Binding-site contacts:
Ligand atom C6 contacts residue MET61 of chain 1.A at 4.1 Å (hydrophobic).
Ligand atom O13 contacts residue SAH1 of chain 1.F at 3.2 Å (h-bond).
Ligand atom C13 contacts residue ALA164 of chain 1.A at 3.8 Å (hydrophobic).
Ligand atom N1A contacts residue ARG206 of chain 1.A at 3.8 Å.
Ligand atom C11 contacts residue ALA164 of chain 1.A at 3.9 Å (hydrophobic).
Ligand atom C9P contacts residue LYS21 of chain 1.A at 4.1 Å.
Ligand atom C13 contacts residue ASP163 of chain 1.A at 2.5 Å.
Ligand atom C3 contacts residue TRP193 of chain 1.A at 2.8 Å (hydrophobic).
Ligand atom O13 contacts residue ASP163 of chain 1.A at 3.4 Å (salt-bridge).
Ligand atom C5P contacts residue LYS21 of chain 1.A at 3.4 Å.
Ligand atom C13 contacts residue SAH1 of chain 1.F at 3.4 Å.
Ligand atom S1P contacts residue ASN194 of chain 1.A at 3.1 Å (h-bond).
Ligand atom O10 contacts residue ILE60 of chain 1.A at 3.1 Å.
Ligand atom O1A contacts residue ARG206 of chain 1.A at 3.8 Å.
Ligand atom O12 contacts residue ALA164 of chain 1.A at 3.2 Å (h-bond).
Ligand atom C5 contacts residue MET61 of chain 1.A at 4.1 Å (hydrophobic).
Ligand atom C7P contacts residue ILE60 of chain 1.A at 3.9 Å (hydrophobic).
Ligand atom CEP contacts residue ARG206 of chain 1.A at 4.1 Å.
Ligand atom C13 contacts residue LYS166 of chain 1.A at 3.8 Å.
Ligand atom C7 contacts residue TRP193 of chain 1.A at 3.4 Å (hydrophobic).
Ligand atom C2 contacts residue TRP193 of chain 1.A at 3.3 Å (hydrophobic).
Ligand atom O12 contacts residue LYS166 of chain 1.A at 3.9 Å.
Ligand atom OAP contacts residue LYS21 of chain 1.A at 2.9 Å.
Ligand atom O9P contacts residue LYS21 of chain 1.A at 3.6 Å.
Ligand atom O2A contacts residue PRO204 of chain 1.A at 4.0 Å.
Ligand atom C2P contacts residue ASN194 of chain 1.A at 2.9 Å.
Ligand atom O11 contacts residue TRP193 of chain 1.A at 3.3 Å.
Ligand atom O9P contacts residue ASN194 of chain 1.A at 3.7 Å.
Ligand atom C1 contacts residue LYS166 of chain 1.A at 3.9 Å.
Ligand atom CAP contacts residue LYS21 of chain 1.A at 3.7 Å.
Ligand atom C11 contacts residue TYR212 of chain 1.A at 3.2 Å (hydrophobic).
Ligand atom N4P contacts residue ILE60 of chain 1.A at 3.3 Å.
Ligand atom O11 contacts residue LYS166 of chain 1.A at 3.9 Å.
Ligand atom O11 contacts residue TYR212 of chain 1.A at 3.8 Å.
Ligand atom C4 contacts residue TRP193 of chain 1.A at 3.5 Å (hydrophobic).
Ligand atom C11 contacts residue LYS166 of chain 1.A at 3.6 Å.
Ligand atom O5P contacts residue LYS21 of chain 1.A at 2.4 Å (salt-bridge).
Ligand atom O1A contacts residue PRO204 of chain 1.A at 3.5 Å (h-bond).
Ligand atom C11 contacts residue ASP165 of chain 1.A at 3.0 Å.
Ligand atom C6P contacts residue LYS21 of chain 1.A at 3.5 Å.

The small molecule below binds the protein below.
Small molecule (SMILES): COc1cc(/C=C/C(=O)SCCNC(=O)CCNC(=O)C2(O)[C@H](O[P](=O)(O)O[P](=O)(O)OC[C@H]3O[C@@H](n4cnc5c(N)ncnc54)[C@@H](O)[C@@H]3OP(=O)(O)O)C2(C)C)cc(OC)c1O

Sequence of chain 1.A:
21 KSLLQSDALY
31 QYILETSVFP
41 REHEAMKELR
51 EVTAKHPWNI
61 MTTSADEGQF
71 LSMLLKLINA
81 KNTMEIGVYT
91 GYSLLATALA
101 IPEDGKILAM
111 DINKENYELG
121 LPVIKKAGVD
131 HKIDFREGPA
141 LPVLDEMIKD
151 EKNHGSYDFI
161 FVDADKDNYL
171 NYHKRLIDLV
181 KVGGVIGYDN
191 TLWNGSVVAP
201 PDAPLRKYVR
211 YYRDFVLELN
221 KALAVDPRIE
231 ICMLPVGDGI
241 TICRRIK